This small molecule binds to this protein.
Small molecule (SMILES): C[C@@H]1O[C@@H](Oc2c(-c3ccc(O)cc3)oc3cc(O)cc(O)c3c2=O)[C@H](O)[C@H](O)[C@H]1O

Sequence of chain 1.A:
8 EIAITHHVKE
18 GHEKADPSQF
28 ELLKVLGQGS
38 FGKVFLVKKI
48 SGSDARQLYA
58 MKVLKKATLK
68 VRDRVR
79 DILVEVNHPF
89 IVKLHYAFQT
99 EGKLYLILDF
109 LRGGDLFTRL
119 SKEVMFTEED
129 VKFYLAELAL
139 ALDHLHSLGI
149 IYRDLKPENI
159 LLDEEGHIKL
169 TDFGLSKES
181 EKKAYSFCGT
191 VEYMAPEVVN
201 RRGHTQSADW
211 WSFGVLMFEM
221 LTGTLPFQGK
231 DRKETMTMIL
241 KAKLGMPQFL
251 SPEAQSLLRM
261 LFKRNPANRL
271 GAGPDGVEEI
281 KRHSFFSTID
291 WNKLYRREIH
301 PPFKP

Binding-site contacts:
Ligand atom C16 contacts residue LEU159 of chain 1.A at 3.9 Å (hydrophobic).
Ligand atom C22 contacts residue PHE38 of chain 1.A at 3.6 Å (hydrophobic).
Ligand atom C5 contacts residue LEU106 of chain 1.A at 3.8 Å (hydrophobic).
Ligand atom C9 contacts residue LEU159 of chain 1.A at 3.9 Å (hydrophobic).
Ligand atom C7 contacts residue LEU106 of chain 1.A at 3.7 Å (hydrophobic).
Ligand atom C8 contacts residue LEU159 of chain 1.A at 3.8 Å (hydrophobic).
Ligand atom O5 contacts residue LEU173 of chain 1.A at 3.3 Å.
Ligand atom O3 contacts residue VAL41 of chain 1.A at 3.8 Å.
Ligand atom O1 contacts residue LEU159 of chain 1.A at 3.4 Å.
Ligand atom C14 contacts residue LEU114 of chain 1.A at 3.9 Å (hydrophobic).
Ligand atom C10 contacts residue PHE38 of chain 1.A at 3.9 Å (hydrophobic).
Ligand atom O22 contacts residue LYS59 of chain 1.A at 3.1 Å (salt-bridge).
Ligand atom C15 contacts residue LEU173 of chain 1.A at 3.2 Å (hydrophobic).
Ligand atom C51 contacts residue LEU104 of chain 1.A at 4.0 Å (hydrophobic).
Ligand atom O2 contacts residue LYS59 of chain 1.A at 3.4 Å.
Ligand atom C2 contacts residue PHE38 of chain 1.A at 3.9 Å (hydrophobic).
Ligand atom O8 contacts residue PHE38 of chain 1.A at 3.4 Å.
Ligand atom O3 contacts residue ALA57 of chain 1.A at 3.7 Å.
Ligand atom C21 contacts residue LYS59 of chain 1.A at 3.8 Å.
Ligand atom C14 contacts residue GLU156 of chain 1.A at 3.3 Å.
Ligand atom C14 contacts residue LEU173 of chain 1.A at 3.3 Å (hydrophobic).
Ligand atom O2 contacts residue PHE38 of chain 1.A at 3.1 Å.
Ligand atom O4 contacts residue LEU106 of chain 1.A at 3.7 Å.
Ligand atom C13 contacts residue LEU114 of chain 1.A at 3.1 Å (hydrophobic).
Ligand atom C12 contacts residue LEU114 of chain 1.A at 3.6 Å (hydrophobic).
Ligand atom C7 contacts residue ASP107 of chain 1.A at 3.3 Å.
Ligand atom C3 contacts residue PHE38 of chain 1.A at 3.5 Å (hydrophobic).
Ligand atom O22 contacts residue PHE38 of chain 1.A at 3.4 Å (h-bond).
Ligand atom O5 contacts residue GLU156 of chain 1.A at 2.5 Å (salt-bridge).
Ligand atom C15 contacts residue LEU159 of chain 1.A at 3.9 Å (hydrophobic).
Ligand atom C21 contacts residue PHE38 of chain 1.A at 3.6 Å (hydrophobic).
Ligand atom O4 contacts residue ASP107 of chain 1.A at 2.7 Å (salt-bridge).
Ligand atom O4 contacts residue VAL90 of chain 1.A at 3.3 Å.
Ligand atom O7 contacts residue LYS59 of chain 1.A at 3.7 Å.
Ligand atom C15 contacts residue GLU156 of chain 1.A at 3.3 Å.
Ligand atom O2 contacts residue VAL41 of chain 1.A at 3.8 Å.
Ligand atom C6 contacts residue ASP107 of chain 1.A at 3.1 Å.
Ligand atom C6 contacts residue LEU106 of chain 1.A at 3.6 Å (hydrophobic).
Ligand atom O61 contacts residue ILE9 of chain 1.A at 3.5 Å.
Ligand atom C4 contacts residue PHE38 of chain 1.A at 3.5 Å (hydrophobic).